Binding-site contacts:
Ligand atom O3 contacts residue TYR6 of chain 1.A at 3.5 Å.
Ligand atom O2 contacts residue ARG109 of chain 1.A at 3.6 Å.
Ligand atom C2 contacts residue HIS113 of chain 1.A at 3.2 Å.
Ligand atom O5 contacts residue ARG82 of chain 1.A at 3.2 Å (salt-bridge).
Ligand atom C6 contacts residue TYR118 of chain 1.A at 3.5 Å (hydrophobic).
Ligand atom O6 contacts residue ARG82 of chain 1.A at 2.8 Å (salt-bridge).
Ligand atom C3 contacts residue ASP111 of chain 1.A at 3.4 Å.
Ligand atom C5 contacts residue TYR118 of chain 1.A at 3.3 Å (hydrophobic).
Ligand atom C1 contacts residue TYR41 of chain 1.A at 3.3 Å (hydrophobic).
Ligand atom O2 contacts residue ARG33 of chain 1.A at 2.9 Å (salt-bridge).
Ligand atom C3 contacts residue ASP116 of chain 1.A at 3.3 Å.
Ligand atom O2 contacts residue HIS113 of chain 1.A at 2.8 Å (h-bond).
Ligand atom O6 contacts residue TRP420 of chain 1.A at 3.3 Å (h-bond).
Ligand atom O5 contacts residue TYR6 of chain 1.A at 3.7 Å.
Ligand atom C2 contacts residue TYR6 of chain 1.A at 3.9 Å (hydrophobic).
Ligand atom C2 contacts residue ARG8 of chain 1.A at 3.4 Å.
Ligand atom C6 contacts residue GLU43 of chain 1.A at 3.5 Å.
Ligand atom C4 contacts residue TYR118 of chain 1.A at 3.9 Å (hydrophobic).
Ligand atom O6 contacts residue GLU43 of chain 1.A at 2.5 Å (salt-bridge).
Ligand atom C3 contacts residue ARG33 of chain 1.A at 3.8 Å.
Ligand atom O6 contacts residue TYR41 of chain 1.A at 3.6 Å (h-bond).
Ligand atom O4 contacts residue TYR118 of chain 1.A at 3.4 Å (h-bond).
Ligand atom O2 contacts residue ARG8 of chain 1.A at 2.9 Å (salt-bridge).
Ligand atom O3 contacts residue ARG33 of chain 1.A at 2.6 Å (salt-bridge).
Ligand atom C4 contacts residue TYR6 of chain 1.A at 3.8 Å (hydrophobic).
Ligand atom O3 contacts residue HIS113 of chain 1.A at 2.7 Å (h-bond).
Ligand atom C5 contacts residue ARG109 of chain 1.A at 3.8 Å.
Ligand atom C1 contacts residue TYR6 of chain 1.A at 3.5 Å (hydrophobic).
Ligand atom O6 contacts residue PHE106 of chain 1.A at 3.6 Å.
Ligand atom C2 contacts residue TRP420 of chain 1.A at 3.5 Å (hydrophobic).
Ligand atom O2 contacts residue ASP116 of chain 1.A at 2.8 Å (salt-bridge).
Ligand atom O3 contacts residue ASP116 of chain 1.A at 3.5 Å (salt-bridge).
Ligand atom O3 contacts residue ASP111 of chain 1.A at 3.2 Å (salt-bridge).
Ligand atom O5 contacts residue GLU43 of chain 1.A at 3.2 Å (salt-bridge).
Ligand atom C6 contacts residue ARG109 of chain 1.A at 2.6 Å.
Ligand atom C1 contacts residue ARG82 of chain 1.A at 3.8 Å.
Ligand atom O6 contacts residue ARG109 of chain 1.A at 2.9 Å (salt-bridge).
Ligand atom C3 contacts residue HIS113 of chain 1.A at 3.5 Å.
Ligand atom O5 contacts residue TYR41 of chain 1.A at 3.4 Å.
Ligand atom O2 contacts residue ASP111 of chain 1.A at 3.1 Å (salt-bridge).

This small molecule binds to this protein.
Small molecule (SMILES): OC[C@H]1O[C@H](O[C@H]2[C@H](O)[C@@H](O)[C@@H](O[C@H]3[C@H](O)[C@@H](O)[C@@H](O[C@H]4[C@H](O)[C@@H](O)[C@@H](O[C@H]5[C@H](O)[C@@H](O)[C@@H](O)O[C@@H]5CO)O[C@@H]4CO)O[C@@H]3CO)O[C@@H]2CO)[C@H](O)[C@@H](O)[C@@H]1O

Sequence of chain 1.A:
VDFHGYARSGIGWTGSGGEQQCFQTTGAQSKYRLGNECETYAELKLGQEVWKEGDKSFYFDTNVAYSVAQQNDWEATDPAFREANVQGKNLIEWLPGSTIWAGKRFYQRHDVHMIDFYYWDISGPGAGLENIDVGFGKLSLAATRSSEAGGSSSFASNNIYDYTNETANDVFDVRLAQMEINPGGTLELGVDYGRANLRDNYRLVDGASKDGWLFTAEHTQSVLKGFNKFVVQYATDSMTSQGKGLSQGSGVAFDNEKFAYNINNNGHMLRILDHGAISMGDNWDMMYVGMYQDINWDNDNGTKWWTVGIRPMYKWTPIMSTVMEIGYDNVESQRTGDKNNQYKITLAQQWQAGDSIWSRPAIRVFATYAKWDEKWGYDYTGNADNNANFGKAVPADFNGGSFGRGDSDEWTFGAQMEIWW